A small-molecule ligand and the protein it binds are described below.
Small molecule (SMILES): O=C[C@H](O)[C@H](O)[C@H](O)[C@H](O)CO

Sequence of chain 1.D:
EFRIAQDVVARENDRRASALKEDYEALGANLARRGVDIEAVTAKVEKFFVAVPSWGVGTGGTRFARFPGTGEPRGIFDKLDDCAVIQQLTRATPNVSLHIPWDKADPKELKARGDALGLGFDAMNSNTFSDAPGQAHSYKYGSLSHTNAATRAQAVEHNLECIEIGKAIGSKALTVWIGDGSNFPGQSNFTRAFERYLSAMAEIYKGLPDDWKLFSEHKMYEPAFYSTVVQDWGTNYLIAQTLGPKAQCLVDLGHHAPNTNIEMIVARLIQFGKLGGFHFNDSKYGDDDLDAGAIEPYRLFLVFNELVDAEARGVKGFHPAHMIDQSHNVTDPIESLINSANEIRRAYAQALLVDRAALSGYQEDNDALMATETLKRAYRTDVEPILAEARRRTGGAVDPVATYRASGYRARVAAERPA

Binding-site contacts:
Ligand atom C1 contacts residue PHE66 of chain 1.C at 4.0 Å (hydrophobic).
Ligand atom C1 contacts residue TRP179 of chain 1.D at 3.4 Å (hydrophobic).
Ligand atom O2 contacts residue ASP327 of chain 1.D at 2.4 Å (salt-bridge).
Ligand atom O2 contacts residue GLU219 of chain 1.D at 3.4 Å (salt-bridge).
Ligand atom C2 contacts residue ZN1 of chain 1.P at 3.1 Å.
Ligand atom O3 contacts residue ASP327 of chain 1.D at 2.9 Å (salt-bridge).
Ligand atom O2 contacts residue HIS257 of chain 1.D at 3.4 Å (h-bond).
Ligand atom O3 contacts residue HIS281 of chain 1.D at 3.0 Å.
Ligand atom C1 contacts residue HIS257 of chain 1.D at 3.8 Å.
Ligand atom C3 contacts residue TRP179 of chain 1.D at 3.6 Å (hydrophobic).
Ligand atom O1 contacts residue LYS221 of chain 1.D at 2.9 Å (salt-bridge).
Ligand atom C5 contacts residue TRP57 of chain 1.D at 4.0 Å (hydrophobic).
Ligand atom O3 contacts residue ZN1 of chain 1.O at 2.4 Å.
Ligand atom O1 contacts residue TRP179 of chain 1.D at 3.7 Å.
Ligand atom C2 contacts residue ASP327 of chain 1.D at 3.5 Å.
Ligand atom C2 contacts residue GLU219 of chain 1.D at 3.4 Å.
Ligand atom O4 contacts residue HIS101 of chain 1.D at 3.2 Å (h-bond).
Ligand atom O6 contacts residue PHE66 of chain 1.C at 3.6 Å.
Ligand atom O2 contacts residue ASP254 of chain 1.D at 3.2 Å (salt-bridge).
Ligand atom C5 contacts residue ASP327 of chain 1.D at 3.3 Å.
Ligand atom C4 contacts residue TRP179 of chain 1.D at 3.5 Å (hydrophobic).
Ligand atom O1 contacts residue ZN1 of chain 1.P at 2.3 Å.
Ligand atom C6 contacts residue HIS101 of chain 1.D at 3.8 Å.
Ligand atom C3 contacts residue GLU219 of chain 1.D at 3.2 Å.
Ligand atom O1 contacts residue PHE66 of chain 1.C at 3.4 Å.
Ligand atom C2 contacts residue TRP179 of chain 1.D at 3.8 Å (hydrophobic).
Ligand atom C1 contacts residue ZN1 of chain 1.P at 3.0 Å.
Ligand atom O2 contacts residue ZN1 of chain 1.P at 2.5 Å.
Ligand atom C6 contacts residue TRP57 of chain 1.D at 3.5 Å (hydrophobic).
Ligand atom O3 contacts residue GLU219 of chain 1.D at 2.6 Å (salt-bridge).
Ligand atom O5 contacts residue ASP327 of chain 1.D at 3.1 Å (salt-bridge).
Ligand atom O1 contacts residue ASP289 of chain 1.D at 3.4 Å (salt-bridge).
Ligand atom O4 contacts residue TRP179 of chain 1.D at 3.6 Å.
Ligand atom C3 contacts residue ZN1 of chain 1.O at 3.2 Å.
Ligand atom O6 contacts residue TRP104 of chain 1.D at 4.0 Å.
Ligand atom O1 contacts residue HIS257 of chain 1.D at 3.4 Å (h-bond).
Ligand atom C2 contacts residue HIS257 of chain 1.D at 3.3 Å.
Ligand atom O2 contacts residue ZN1 of chain 1.O at 2.3 Å.
Ligand atom C3 contacts residue ASP327 of chain 1.D at 3.6 Å.
Ligand atom C2 contacts residue ZN1 of chain 1.O at 2.9 Å.

Sequence of chain 1.C:
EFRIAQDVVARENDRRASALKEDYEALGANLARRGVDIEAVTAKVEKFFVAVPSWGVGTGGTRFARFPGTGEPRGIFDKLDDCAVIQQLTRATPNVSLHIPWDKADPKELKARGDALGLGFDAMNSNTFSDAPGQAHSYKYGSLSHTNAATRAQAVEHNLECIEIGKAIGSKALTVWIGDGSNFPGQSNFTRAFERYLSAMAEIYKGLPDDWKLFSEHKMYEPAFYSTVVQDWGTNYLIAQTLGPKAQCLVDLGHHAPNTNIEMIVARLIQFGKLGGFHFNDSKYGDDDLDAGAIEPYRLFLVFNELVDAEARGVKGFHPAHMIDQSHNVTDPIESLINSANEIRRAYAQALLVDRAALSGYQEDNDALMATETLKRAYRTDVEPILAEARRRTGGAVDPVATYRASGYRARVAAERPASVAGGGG